Binding-site contacts:
Ligand atom C5 contacts residue ASN231 of chain 3.A at 3.6 Å.
Ligand atom N2 contacts residue ASN231 of chain 3.A at 3.0 Å (h-bond).
Ligand atom O5 contacts residue ASN231 of chain 3.A at 2.4 Å (h-bond).
Ligand atom C1 contacts residue ASN231 of chain 3.A at 1.4 Å.
Ligand atom C7 contacts residue ASN231 of chain 3.A at 3.4 Å.
Ligand atom O7 contacts residue ASN231 of chain 3.A at 3.4 Å (h-bond).
Ligand atom C2 contacts residue ASN231 of chain 3.A at 2.6 Å.
Ligand atom C3 contacts residue ASN231 of chain 3.A at 3.9 Å.
Ligand atom C4 contacts residue ASN231 of chain 3.A at 4.3 Å.

Sequence of chain 3.A:
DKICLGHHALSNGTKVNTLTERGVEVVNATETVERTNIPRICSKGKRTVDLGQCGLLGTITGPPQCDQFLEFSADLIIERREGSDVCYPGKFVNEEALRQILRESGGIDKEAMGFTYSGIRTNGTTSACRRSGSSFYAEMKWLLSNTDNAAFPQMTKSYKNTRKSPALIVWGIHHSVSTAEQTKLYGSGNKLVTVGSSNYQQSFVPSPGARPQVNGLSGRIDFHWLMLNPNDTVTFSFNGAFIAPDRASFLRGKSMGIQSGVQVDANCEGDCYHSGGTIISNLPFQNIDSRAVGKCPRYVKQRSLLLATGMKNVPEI

A protein and the small-molecule ligand that binds it are described below.
Small molecule (SMILES): CC(=O)N[C@@H]1[C@@H](O)[C@H](O)[C@@H](CO)O[C@H]1O